A small-molecule ligand and the protein it binds are described below.
Small molecule (SMILES): CC(=O)N[C@@H]1[C@@H](O)[C@H](O)[C@@H](CO)O[C@H]1O

Sequence of chain 1.G:
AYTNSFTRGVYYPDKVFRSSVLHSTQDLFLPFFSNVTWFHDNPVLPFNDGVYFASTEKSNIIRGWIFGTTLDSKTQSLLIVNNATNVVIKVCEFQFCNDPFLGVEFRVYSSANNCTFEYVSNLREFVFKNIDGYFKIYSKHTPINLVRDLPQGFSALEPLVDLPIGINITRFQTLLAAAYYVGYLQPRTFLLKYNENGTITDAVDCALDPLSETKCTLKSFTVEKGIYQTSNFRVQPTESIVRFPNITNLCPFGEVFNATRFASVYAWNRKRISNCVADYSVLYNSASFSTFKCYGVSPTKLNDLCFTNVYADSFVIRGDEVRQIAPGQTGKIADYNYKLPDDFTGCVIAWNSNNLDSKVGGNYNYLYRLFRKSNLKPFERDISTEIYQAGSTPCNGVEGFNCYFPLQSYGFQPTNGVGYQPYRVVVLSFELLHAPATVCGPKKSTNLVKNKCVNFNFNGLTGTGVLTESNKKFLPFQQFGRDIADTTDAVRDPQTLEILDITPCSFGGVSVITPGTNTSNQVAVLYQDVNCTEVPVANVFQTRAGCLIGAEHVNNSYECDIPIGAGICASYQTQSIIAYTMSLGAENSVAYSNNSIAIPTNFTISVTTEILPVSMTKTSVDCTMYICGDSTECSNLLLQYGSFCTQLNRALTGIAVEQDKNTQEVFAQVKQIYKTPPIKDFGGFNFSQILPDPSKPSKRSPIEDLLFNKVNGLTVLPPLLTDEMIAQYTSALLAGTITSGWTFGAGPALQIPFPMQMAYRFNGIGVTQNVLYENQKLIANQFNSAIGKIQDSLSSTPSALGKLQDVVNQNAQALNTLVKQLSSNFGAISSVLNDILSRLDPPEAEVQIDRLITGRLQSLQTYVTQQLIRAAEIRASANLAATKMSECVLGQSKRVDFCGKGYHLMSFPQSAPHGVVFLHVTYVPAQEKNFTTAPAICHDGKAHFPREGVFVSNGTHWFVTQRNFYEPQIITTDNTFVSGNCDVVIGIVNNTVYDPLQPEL

Binding-site contacts:
Ligand atom C1 contacts residue ASN603 of chain 1.G at 1.4 Å.
Ligand atom C2 contacts residue ASN603 of chain 1.G at 2.6 Å.
Ligand atom C1 contacts residue THR604 of chain 1.G at 4.4 Å.
Ligand atom C8 contacts residue ASN603 of chain 1.G at 3.4 Å.
Ligand atom O7 contacts residue ASN603 of chain 1.G at 3.7 Å.
Ligand atom C5 contacts residue ASN603 of chain 1.G at 3.6 Å.
Ligand atom O5 contacts residue ASN603 of chain 1.G at 2.3 Å (h-bond).
Ligand atom C3 contacts residue ASN603 of chain 1.G at 3.9 Å.
Ligand atom C4 contacts residue ASN603 of chain 1.G at 4.3 Å.
Ligand atom C7 contacts residue ASN603 of chain 1.G at 3.0 Å.
Ligand atom N2 contacts residue ASN603 of chain 1.G at 2.5 Å (h-bond).